Binding-site contacts:
Ligand atom C4 contacts residue PHE237 of chain 11.B at 3.1 Å (hydrophobic).
Ligand atom C5B contacts residue ILE193 of chain 11.B at 3.9 Å (hydrophobic).
Ligand atom C2C contacts residue PHE237 of chain 11.B at 3.8 Å (hydrophobic).
Ligand atom N2 contacts residue TYR204 of chain 11.B at 3.8 Å.
Ligand atom C6C contacts residue VAL198 of chain 11.B at 3.9 Å (hydrophobic).
Ligand atom C5C contacts residue VAL195 of chain 11.B at 3.8 Å (hydrophobic).
Ligand atom C5B contacts residue LEU240 of chain 11.B at 3.5 Å (hydrophobic).
Ligand atom C4B contacts residue ILE193 of chain 11.B at 3.8 Å (hydrophobic).
Ligand atom O1 contacts residue PHE129 of chain 11.B at 3.8 Å.
Ligand atom O1B contacts residue ILE109 of chain 11.B at 3.8 Å.
Ligand atom N3A contacts residue PRO180 of chain 11.B at 3.7 Å.
Ligand atom C7C contacts residue TYR158 of chain 11.B at 3.8 Å (hydrophobic).
Ligand atom O1 contacts residue TYR204 of chain 11.B at 3.6 Å.
Ligand atom C6C contacts residue PHE237 of chain 11.B at 3.9 Å (hydrophobic).
Ligand atom C4B contacts residue TYR158 of chain 11.B at 3.8 Å (hydrophobic).
Ligand atom C3 contacts residue TYR111 of chain 11.B at 3.2 Å (hydrophobic).
Ligand atom N3A contacts residue TYR158 of chain 11.B at 3.7 Å.
Ligand atom O1 contacts residue TYR111 of chain 11.B at 3.5 Å.
Ligand atom C2B contacts residue VAL195 of chain 11.B at 3.9 Å (hydrophobic).
Ligand atom C4A contacts residue SER181 of chain 11.B at 3.8 Å.
Ligand atom C4 contacts residue TYR111 of chain 11.B at 3.6 Å (hydrophobic).
Ligand atom O1A contacts residue PHE135 of chain 11.B at 3.8 Å.
Ligand atom C2B contacts residue TYR158 of chain 11.B at 3.5 Å (hydrophobic).
Ligand atom C2A contacts residue ILE193 of chain 11.B at 3.9 Å (hydrophobic).
Ligand atom C3B contacts residue TYR158 of chain 11.B at 3.4 Å (hydrophobic).
Ligand atom C4C contacts residue PHE237 of chain 11.B at 3.6 Å (hydrophobic).
Ligand atom O1B contacts residue PHE133 of chain 11.B at 3.9 Å.
Ligand atom C31 contacts residue PHE237 of chain 11.B at 3.8 Å (hydrophobic).
Ligand atom C31 contacts residue TYR111 of chain 11.B at 3.7 Å (hydrophobic).
Ligand atom N3A contacts residue ALA24 of chain 11.D at 3.9 Å.
Ligand atom C4A contacts residue PRO180 of chain 11.B at 3.3 Å (hydrophobic).
Ligand atom C5A contacts residue ILE156 of chain 11.B at 3.2 Å (hydrophobic).
Ligand atom C6B contacts residue PHE133 of chain 11.B at 3.5 Å (hydrophobic).
Ligand atom C2A contacts residue TYR158 of chain 11.B at 3.9 Å (hydrophobic).
Ligand atom N2 contacts residue TYR111 of chain 11.B at 3.1 Å.
Ligand atom C4A contacts residue ILE182 of chain 11.B at 3.9 Å (hydrophobic).
Ligand atom C5 contacts residue TYR111 of chain 11.B at 3.8 Å (hydrophobic).
Ligand atom C5A contacts residue ILE182 of chain 11.B at 3.5 Å (hydrophobic).
Ligand atom C4C contacts residue VAL198 of chain 11.B at 3.8 Å (hydrophobic).
Ligand atom C3 contacts residue PHE237 of chain 11.B at 3.7 Å (hydrophobic).

Sequence of chain 11.D:
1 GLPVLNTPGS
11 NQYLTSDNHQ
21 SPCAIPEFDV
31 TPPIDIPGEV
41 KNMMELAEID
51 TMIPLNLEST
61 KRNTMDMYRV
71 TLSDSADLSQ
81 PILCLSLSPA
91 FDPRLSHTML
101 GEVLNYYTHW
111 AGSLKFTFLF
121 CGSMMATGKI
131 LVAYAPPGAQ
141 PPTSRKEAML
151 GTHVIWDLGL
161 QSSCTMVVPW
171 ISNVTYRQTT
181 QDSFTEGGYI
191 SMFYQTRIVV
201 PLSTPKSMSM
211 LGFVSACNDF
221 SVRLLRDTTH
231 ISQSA

Sequence of chain 12.D:
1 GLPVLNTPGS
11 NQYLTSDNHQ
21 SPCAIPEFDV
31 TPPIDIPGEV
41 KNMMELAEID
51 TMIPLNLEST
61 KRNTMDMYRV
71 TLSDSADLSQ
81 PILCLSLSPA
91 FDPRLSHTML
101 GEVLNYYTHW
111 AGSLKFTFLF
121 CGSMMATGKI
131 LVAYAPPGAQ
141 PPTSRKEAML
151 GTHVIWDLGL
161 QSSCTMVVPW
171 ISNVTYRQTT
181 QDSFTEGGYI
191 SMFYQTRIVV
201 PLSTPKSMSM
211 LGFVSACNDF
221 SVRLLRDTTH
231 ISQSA

Sequence of chain 11.B:
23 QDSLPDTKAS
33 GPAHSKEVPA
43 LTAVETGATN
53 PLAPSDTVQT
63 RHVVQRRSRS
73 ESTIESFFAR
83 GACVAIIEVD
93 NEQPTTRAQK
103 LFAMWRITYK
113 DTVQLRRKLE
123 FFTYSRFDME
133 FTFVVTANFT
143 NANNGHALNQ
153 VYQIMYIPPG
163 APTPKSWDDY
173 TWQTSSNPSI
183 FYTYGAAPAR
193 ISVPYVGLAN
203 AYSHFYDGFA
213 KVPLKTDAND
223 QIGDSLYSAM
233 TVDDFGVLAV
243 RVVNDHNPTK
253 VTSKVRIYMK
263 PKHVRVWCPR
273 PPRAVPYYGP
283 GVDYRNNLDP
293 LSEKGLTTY

A small-molecule ligand and the protein it binds are described below.
Small molecule (SMILES): Cc1cc(CCCCCCCOc2ccc(C3=NCCO3)cc2)on1